Binding-site contacts:
Ligand atom C28 contacts residue HIS42 of chain 1.B at 3.3 Å.
Ligand atom C05 contacts residue CYS149 of chain 1.B at 2.8 Å (hydrophobic).
Ligand atom C31 contacts residue CYS149 of chain 1.B at 3.2 Å (hydrophobic).
Ligand atom O26 contacts residue GLY165 of chain 1.B at 3.0 Å.
Ligand atom C07 contacts residue CYS149 of chain 1.B at 2.7 Å (hydrophobic).
Ligand atom C20 contacts residue LEU127 of chain 1.B at 3.8 Å (hydrophobic).
Ligand atom O37 contacts residue GLY166 of chain 1.B at 3.5 Å (h-bond).
Ligand atom O37 contacts residue HIS163 of chain 1.B at 2.8 Å (h-bond).
Ligand atom C05 contacts residue HIS42 of chain 1.B at 3.4 Å.
Ligand atom C27 contacts residue HIS42 of chain 1.B at 3.4 Å.
Ligand atom O37 contacts residue GLY165 of chain 1.B at 3.3 Å (h-bond).
Ligand atom O22 contacts residue GLY130 of chain 1.B at 2.9 Å (h-bond).
Ligand atom C10 contacts residue VAL164 of chain 1.B at 3.5 Å (hydrophobic).
Ligand atom C15 contacts residue LEU129 of chain 1.B at 3.7 Å (hydrophobic).
Ligand atom C12 contacts residue LEU129 of chain 1.B at 3.8 Å (hydrophobic).
Ligand atom N17 contacts residue ASN167 of chain 1.B at 3.5 Å (h-bond).
Ligand atom O18 contacts residue PHE172 of chain 1.B at 3.5 Å.
Ligand atom O37 contacts residue THR144 of chain 1.B at 3.5 Å.
Ligand atom O18 contacts residue ASN167 of chain 1.B at 3.7 Å.
Ligand atom O18 contacts residue GLY166 of chain 1.B at 3.8 Å.
Ligand atom C36 contacts residue GLY165 of chain 1.B at 3.8 Å.
Ligand atom N35 contacts residue THR144 of chain 1.B at 3.0 Å (h-bond).
Ligand atom C34 contacts residue GLY166 of chain 1.B at 3.5 Å.
Ligand atom O26 contacts residue LEU129 of chain 1.B at 3.7 Å.
Ligand atom N08 contacts residue CYS149 of chain 1.B at 3.0 Å (h-bond).
Ligand atom O26 contacts residue GLY166 of chain 1.B at 2.9 Å (h-bond).
Ligand atom N08 contacts residue VAL164 of chain 1.B at 3.2 Å (h-bond).
Ligand atom C20 contacts residue GLN170 of chain 1.B at 3.5 Å.
Ligand atom C29 contacts residue GLU73 of chain 1.B at 3.8 Å.
Ligand atom C29 contacts residue HIS42 of chain 1.B at 3.7 Å.
Ligand atom C06 contacts residue CYS149 of chain 1.B at 1.8 Å (hydrophobic).
Ligand atom C36 contacts residue GLY166 of chain 1.B at 3.5 Å.
Ligand atom C23 contacts residue GLY130 of chain 1.B at 3.6 Å.
Ligand atom C24 contacts residue GLY130 of chain 1.B at 3.5 Å.
Ligand atom O38 contacts residue ALA146 of chain 1.B at 3.5 Å.
Ligand atom O22 contacts residue LEU129 of chain 1.B at 3.7 Å.
Ligand atom N35 contacts residue GLY166 of chain 1.B at 3.4 Å (h-bond).
Ligand atom N17 contacts residue GLY166 of chain 1.B at 3.1 Å.
Ligand atom O38 contacts residue GLY147 of chain 1.B at 2.8 Å (h-bond).
Ligand atom N14 contacts residue GLY166 of chain 1.B at 3.2 Å (h-bond).

This protein binds this small molecule.
Small molecule (SMILES): C#CC[C@@H](C(=O)N[C@H](CCC(=O)OCC)C[C@@H]1CCNC1=O)n1cccc(NC(=O)c2cc(C)on2)c1=O

Sequence of chain 1.B:
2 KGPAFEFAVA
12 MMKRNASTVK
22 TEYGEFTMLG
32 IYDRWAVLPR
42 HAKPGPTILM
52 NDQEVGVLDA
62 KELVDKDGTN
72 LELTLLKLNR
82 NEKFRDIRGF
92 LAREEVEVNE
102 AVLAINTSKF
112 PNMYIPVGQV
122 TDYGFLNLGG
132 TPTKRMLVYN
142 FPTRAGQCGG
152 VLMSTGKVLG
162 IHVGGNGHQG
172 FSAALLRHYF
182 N